Sequence of chain 1.A:
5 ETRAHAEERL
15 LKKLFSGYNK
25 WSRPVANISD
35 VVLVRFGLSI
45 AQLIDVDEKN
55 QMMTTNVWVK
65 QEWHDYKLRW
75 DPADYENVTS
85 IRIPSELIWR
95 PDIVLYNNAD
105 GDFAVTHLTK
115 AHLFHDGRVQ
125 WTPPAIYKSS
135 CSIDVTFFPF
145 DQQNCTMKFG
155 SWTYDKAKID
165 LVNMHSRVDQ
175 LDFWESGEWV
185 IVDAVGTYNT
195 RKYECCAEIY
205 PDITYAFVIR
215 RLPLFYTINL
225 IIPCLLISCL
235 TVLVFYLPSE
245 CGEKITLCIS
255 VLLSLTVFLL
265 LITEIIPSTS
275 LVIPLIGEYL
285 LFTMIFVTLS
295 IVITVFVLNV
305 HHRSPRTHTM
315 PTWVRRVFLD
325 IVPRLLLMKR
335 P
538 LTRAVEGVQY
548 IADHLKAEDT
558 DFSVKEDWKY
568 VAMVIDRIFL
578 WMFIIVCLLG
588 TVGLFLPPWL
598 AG

The small molecule below binds the protein below.
Small molecule (SMILES): CC(=O)N[C@@H]1[C@@H](O)[C@H](O)[C@@H](CO)O[C@H]1O

Binding-site contacts:
Ligand atom N2 contacts residue ASN31 of chain 1.A at 2.9 Å (h-bond).
Ligand atom C2 contacts residue ASN31 of chain 1.A at 2.5 Å.
Ligand atom C7 contacts residue ASN31 of chain 1.A at 3.3 Å.
Ligand atom O7 contacts residue ASN31 of chain 1.A at 3.3 Å (h-bond).
Ligand atom C1 contacts residue ASN31 of chain 1.A at 1.4 Å.
Ligand atom O5 contacts residue ASN31 of chain 1.A at 2.4 Å (h-bond).
Ligand atom C8 contacts residue ASN31 of chain 1.A at 4.4 Å.
Ligand atom C3 contacts residue ASN31 of chain 1.A at 3.8 Å.
Ligand atom C4 contacts residue ASN31 of chain 1.A at 4.2 Å.
Ligand atom C5 contacts residue ASN31 of chain 1.A at 3.7 Å.